Sequence of chain 1.A:
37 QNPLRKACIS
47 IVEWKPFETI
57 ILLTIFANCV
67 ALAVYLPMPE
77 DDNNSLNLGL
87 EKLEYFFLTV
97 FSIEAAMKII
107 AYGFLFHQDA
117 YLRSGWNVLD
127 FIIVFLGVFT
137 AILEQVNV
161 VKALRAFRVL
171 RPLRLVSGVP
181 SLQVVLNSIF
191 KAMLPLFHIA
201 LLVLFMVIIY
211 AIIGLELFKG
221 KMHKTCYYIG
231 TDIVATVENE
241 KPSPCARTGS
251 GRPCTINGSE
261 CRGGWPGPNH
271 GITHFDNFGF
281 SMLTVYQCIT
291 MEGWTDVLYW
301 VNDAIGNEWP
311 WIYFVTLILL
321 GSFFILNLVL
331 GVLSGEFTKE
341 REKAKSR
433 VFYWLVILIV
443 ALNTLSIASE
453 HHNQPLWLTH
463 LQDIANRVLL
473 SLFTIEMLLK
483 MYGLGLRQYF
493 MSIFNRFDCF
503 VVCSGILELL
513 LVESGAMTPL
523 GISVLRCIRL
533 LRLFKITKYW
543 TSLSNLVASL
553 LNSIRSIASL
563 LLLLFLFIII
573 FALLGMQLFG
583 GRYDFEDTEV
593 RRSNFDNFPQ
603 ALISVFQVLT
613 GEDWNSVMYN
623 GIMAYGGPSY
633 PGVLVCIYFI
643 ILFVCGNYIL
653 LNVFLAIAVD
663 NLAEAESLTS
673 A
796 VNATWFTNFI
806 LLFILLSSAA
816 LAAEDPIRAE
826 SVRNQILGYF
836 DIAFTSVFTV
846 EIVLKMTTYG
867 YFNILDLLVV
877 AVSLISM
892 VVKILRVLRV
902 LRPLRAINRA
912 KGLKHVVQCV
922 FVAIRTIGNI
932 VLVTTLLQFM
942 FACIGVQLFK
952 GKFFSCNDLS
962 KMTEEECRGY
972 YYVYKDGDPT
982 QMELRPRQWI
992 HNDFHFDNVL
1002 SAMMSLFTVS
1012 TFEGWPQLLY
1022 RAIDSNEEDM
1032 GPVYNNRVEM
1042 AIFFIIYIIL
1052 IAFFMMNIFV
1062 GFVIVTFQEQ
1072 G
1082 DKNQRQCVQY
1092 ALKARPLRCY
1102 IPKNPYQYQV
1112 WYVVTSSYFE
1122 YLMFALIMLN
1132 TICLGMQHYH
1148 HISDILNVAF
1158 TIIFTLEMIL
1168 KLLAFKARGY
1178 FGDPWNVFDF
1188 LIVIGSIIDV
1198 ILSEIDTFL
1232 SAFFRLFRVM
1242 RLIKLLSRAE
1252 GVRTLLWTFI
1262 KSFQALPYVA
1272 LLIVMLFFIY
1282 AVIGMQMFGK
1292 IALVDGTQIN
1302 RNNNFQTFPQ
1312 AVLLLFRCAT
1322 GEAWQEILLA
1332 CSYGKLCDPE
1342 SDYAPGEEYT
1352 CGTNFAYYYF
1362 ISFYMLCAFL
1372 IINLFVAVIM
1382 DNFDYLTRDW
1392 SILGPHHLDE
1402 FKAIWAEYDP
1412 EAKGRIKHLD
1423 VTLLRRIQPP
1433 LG

Binding-site contacts:
Ligand atom C13 contacts residue MET1057 of chain 1.A at 2.9 Å (hydrophobic).
Ligand atom F21 contacts residue THR935 of chain 1.A at 4.0 Å.
Ligand atom C25 contacts residue 3PE1 of chain 1.F at 3.5 Å.
Ligand atom F20 contacts residue VAL932 of chain 1.A at 3.6 Å.
Ligand atom O23 contacts residue 3PE1 of chain 1.F at 3.8 Å.
Ligand atom O24 contacts residue THR935 of chain 1.A at 3.1 Å (h-bond).
Ligand atom C06 contacts residue SER1011 of chain 1.A at 3.4 Å.
Ligand atom C01 contacts residue SER1011 of chain 1.A at 3.8 Å.
Ligand atom C02 contacts residue SER1011 of chain 1.A at 3.6 Å.
Ligand atom C08 contacts residue SER1011 of chain 1.A at 3.4 Å.
Ligand atom C08 contacts residue THR1012 of chain 1.A at 4.0 Å.
Ligand atom F21 contacts residue VAL932 of chain 1.A at 3.8 Å.
Ligand atom C01 contacts residue TYR1048 of chain 1.A at 3.8 Å (hydrophobic).
Ligand atom N09 contacts residue 3PE1 of chain 1.F at 3.8 Å.
Ligand atom C14 contacts residue MET1057 of chain 1.A at 3.0 Å (hydrophobic).
Ligand atom N07 contacts residue PHE1008 of chain 1.A at 4.0 Å.
Ligand atom C12 contacts residue MET1057 of chain 1.A at 3.9 Å (hydrophobic).
Ligand atom C05 contacts residue MET1057 of chain 1.A at 4.0 Å (hydrophobic).
Ligand atom C17 contacts residue THR935 of chain 1.A at 4.1 Å.
Ligand atom N07 contacts residue MET1057 of chain 1.A at 3.6 Å.
Ligand atom C01 contacts residue GLN939 of chain 1.A at 2.6 Å.
Ligand atom C25 contacts residue THR936 of chain 1.A at 3.4 Å.
Ligand atom F20 contacts residue PHE1060 of chain 1.A at 4.0 Å.
Ligand atom C06 contacts residue PHE1008 of chain 1.A at 3.9 Å (hydrophobic).
Ligand atom C15 contacts residue MET1057 of chain 1.A at 3.8 Å (hydrophobic).
Ligand atom O23 contacts residue GLN939 of chain 1.A at 3.9 Å.
Ligand atom C25 contacts residue THR935 of chain 1.A at 4.1 Å.
Ligand atom C06 contacts residue MET1057 of chain 1.A at 3.4 Å (hydrophobic).
Ligand atom C22 contacts residue THR935 of chain 1.A at 3.9 Å.
Ligand atom F19 contacts residue 3PE1 of chain 1.F at 2.5 Å.
Ligand atom C14 contacts residue ILE1052 of chain 1.A at 4.0 Å (hydrophobic).
Ligand atom O11 contacts residue 3PE1 of chain 1.F at 3.3 Å.
Ligand atom C18 contacts residue 3PE1 of chain 1.F at 3.9 Å.
Ligand atom C15 contacts residue MET1056 of chain 1.A at 3.8 Å (hydrophobic).
Ligand atom N07 contacts residue SER1011 of chain 1.A at 2.6 Å (h-bond).
Ligand atom C02 contacts residue GLN939 of chain 1.A at 4.1 Å.
Ligand atom O24 contacts residue THR936 of chain 1.A at 3.8 Å.
Ligand atom C08 contacts residue MET1057 of chain 1.A at 3.2 Å (hydrophobic).
Ligand atom O11 contacts residue MET1366 of chain 1.A at 3.4 Å (h-bond).
Ligand atom O10 contacts residue 3PE1 of chain 1.F at 3.9 Å.

A protein and the small-molecule ligand that binds it are described below.
Small molecule (SMILES): COC(=O)C1=C(C)NC(C)=C([N+](=O)[O-])[C@H]1c1ccccc1C(F)(F)F